Binding-site contacts:
Ligand atom O6 contacts residue GLU69 of chain 1.C at 3.5 Å (salt-bridge).
Ligand atom O3 contacts residue ASN132 of chain 1.C at 3.0 Å (h-bond).
Ligand atom C contacts residue LYS187 of chain 1.D at 3.4 Å.
Ligand atom O6P contacts residue ARG309 of chain 1.D at 2.8 Å (salt-bridge).
Ligand atom O7 contacts residue LYS189 of chain 1.D at 2.7 Å (salt-bridge).
Ligand atom O7 contacts residue MG1 of chain 1.N at 2.1 Å.
Ligand atom O2 contacts residue MG1 of chain 1.N at 2.2 Å.
Ligand atom C3 contacts residue SER389 of chain 1.D at 3.3 Å.
Ligand atom C3 contacts residue KCX212 of chain 1.D at 3.2 Å.
Ligand atom O2 contacts residue ASP214 of chain 1.D at 3.4 Å (salt-bridge).
Ligand atom O4 contacts residue GLY390 of chain 1.D at 3.0 Å.
Ligand atom O5P contacts residue HIS342 of chain 1.D at 2.9 Å (h-bond).
Ligand atom O3 contacts residue MG1 of chain 1.N at 2.2 Å.
Ligand atom C2 contacts residue MG1 of chain 1.N at 2.8 Å.
Ligand atom O7 contacts residue LYS187 of chain 1.D at 3.3 Å (salt-bridge).
Ligand atom O7 contacts residue ASN132 of chain 1.C at 2.9 Å (h-bond).
Ligand atom O2P contacts residue GLY414 of chain 1.D at 2.9 Å (h-bond).
Ligand atom O4P contacts residue ARG309 of chain 1.D at 3.1 Å (salt-bridge).
Ligand atom C contacts residue ASN132 of chain 1.C at 3.4 Å.
Ligand atom O1P contacts residue GLY391 of chain 1.D at 2.7 Å (h-bond).
Ligand atom O3 contacts residue KCX212 of chain 1.D at 2.9 Å (h-bond).
Ligand atom O4 contacts residue SER389 of chain 1.D at 2.6 Å (h-bond).
Ligand atom C3 contacts residue MG1 of chain 1.N at 3.0 Å.
Ligand atom O3 contacts residue GLU215 of chain 1.D at 2.9 Å (salt-bridge).
Ligand atom O7 contacts residue ASP214 of chain 1.D at 3.4 Å (salt-bridge).
Ligand atom O3 contacts residue HIS308 of chain 1.D at 2.8 Å (h-bond).
Ligand atom O1P contacts residue LYS350 of chain 1.D at 2.9 Å (salt-bridge).
Ligand atom O1 contacts residue LYS187 of chain 1.D at 3.0 Å (salt-bridge).
Ligand atom O2 contacts residue LYS187 of chain 1.D at 3.0 Å (salt-bridge).
Ligand atom O3P contacts residue GLY415 of chain 1.D at 2.6 Å (h-bond).
Ligand atom O1P contacts residue THR74 of chain 1.C at 3.5 Å (h-bond).
Ligand atom O3P contacts residue GLY414 of chain 1.D at 3.4 Å.
Ligand atom O2 contacts residue KCX212 of chain 1.D at 2.9 Å (h-bond).
Ligand atom O5P contacts residue SER389 of chain 1.D at 3.0 Å (h-bond).
Ligand atom O7 contacts residue GLU215 of chain 1.D at 3.4 Å (salt-bridge).
Ligand atom C4 contacts residue SER389 of chain 1.D at 3.4 Å.
Ligand atom O3P contacts residue LYS187 of chain 1.D at 3.4 Å.
Ligand atom O6 contacts residue LYS350 of chain 1.D at 2.8 Å (salt-bridge).
Ligand atom C contacts residue MG1 of chain 1.N at 2.8 Å.
Ligand atom O3P contacts residue THR74 of chain 1.C at 2.9 Å (h-bond).

Sequence of chain 1.C:
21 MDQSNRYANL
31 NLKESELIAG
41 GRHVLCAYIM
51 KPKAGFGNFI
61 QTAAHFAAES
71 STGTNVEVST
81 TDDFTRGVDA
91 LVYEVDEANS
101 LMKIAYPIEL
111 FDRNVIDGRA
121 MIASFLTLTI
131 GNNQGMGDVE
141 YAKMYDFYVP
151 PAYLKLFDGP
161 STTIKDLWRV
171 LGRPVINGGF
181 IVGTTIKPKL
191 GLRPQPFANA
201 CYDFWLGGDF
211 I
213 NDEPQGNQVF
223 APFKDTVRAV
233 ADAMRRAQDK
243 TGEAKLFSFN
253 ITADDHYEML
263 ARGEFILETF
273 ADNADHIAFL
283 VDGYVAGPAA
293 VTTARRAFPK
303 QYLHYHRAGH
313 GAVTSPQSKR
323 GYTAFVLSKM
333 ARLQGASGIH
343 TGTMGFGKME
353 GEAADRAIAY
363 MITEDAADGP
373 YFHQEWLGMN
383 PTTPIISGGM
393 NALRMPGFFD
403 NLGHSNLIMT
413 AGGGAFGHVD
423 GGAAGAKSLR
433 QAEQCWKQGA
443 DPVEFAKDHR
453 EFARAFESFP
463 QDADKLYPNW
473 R

Sequence of chain 1.D:
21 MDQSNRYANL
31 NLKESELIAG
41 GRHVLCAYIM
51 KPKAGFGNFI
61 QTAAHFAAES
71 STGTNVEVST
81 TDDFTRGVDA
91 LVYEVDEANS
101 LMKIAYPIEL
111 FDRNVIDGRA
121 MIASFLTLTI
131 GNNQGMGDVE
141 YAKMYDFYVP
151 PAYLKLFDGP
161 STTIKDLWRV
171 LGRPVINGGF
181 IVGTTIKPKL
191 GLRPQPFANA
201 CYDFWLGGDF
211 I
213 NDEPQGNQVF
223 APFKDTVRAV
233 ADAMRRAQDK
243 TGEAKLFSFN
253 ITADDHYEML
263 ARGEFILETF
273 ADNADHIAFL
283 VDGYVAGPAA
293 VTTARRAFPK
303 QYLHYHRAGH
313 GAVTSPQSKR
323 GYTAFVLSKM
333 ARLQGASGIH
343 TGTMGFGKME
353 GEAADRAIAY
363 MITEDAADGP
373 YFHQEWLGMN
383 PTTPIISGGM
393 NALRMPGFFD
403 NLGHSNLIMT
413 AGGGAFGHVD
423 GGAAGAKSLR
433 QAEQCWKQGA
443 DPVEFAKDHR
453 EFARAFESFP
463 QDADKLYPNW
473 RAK

This protein binds this small molecule.
Small molecule (SMILES): O=C(O)[C@@](O)(COP(=O)(O)O)[C@H](O)[C@H](O)COP(=O)(O)O